Sequence of chain 1.D:
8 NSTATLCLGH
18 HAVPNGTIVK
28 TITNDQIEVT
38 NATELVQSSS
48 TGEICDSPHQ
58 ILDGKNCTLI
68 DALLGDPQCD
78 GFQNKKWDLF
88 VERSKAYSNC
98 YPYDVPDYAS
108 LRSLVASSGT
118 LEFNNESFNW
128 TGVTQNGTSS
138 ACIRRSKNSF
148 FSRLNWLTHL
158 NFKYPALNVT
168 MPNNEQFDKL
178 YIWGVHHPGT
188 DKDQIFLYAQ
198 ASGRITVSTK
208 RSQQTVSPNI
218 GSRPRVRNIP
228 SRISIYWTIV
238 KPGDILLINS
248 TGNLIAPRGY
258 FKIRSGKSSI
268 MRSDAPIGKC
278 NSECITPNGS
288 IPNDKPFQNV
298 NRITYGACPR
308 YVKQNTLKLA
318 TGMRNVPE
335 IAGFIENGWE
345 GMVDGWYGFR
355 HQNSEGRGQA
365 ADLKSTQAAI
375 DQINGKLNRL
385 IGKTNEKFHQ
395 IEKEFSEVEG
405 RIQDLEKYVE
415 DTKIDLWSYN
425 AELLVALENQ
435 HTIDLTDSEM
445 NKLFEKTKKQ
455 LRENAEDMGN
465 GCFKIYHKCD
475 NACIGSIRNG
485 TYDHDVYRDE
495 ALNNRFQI

A small-molecule ligand and the protein it binds are described below.
Small molecule (SMILES): CC(=O)N[C@@H]1[C@@H](O)[C@H](O)[C@@H](CO)O[C@H]1O

Binding-site contacts:
Ligand atom O5 contacts residue ARG255 of chain 1.D at 3.9 Å.
Ligand atom C5 contacts residue ASN133 of chain 1.D at 3.6 Å.
Ligand atom C8 contacts residue GLN132 of chain 1.D at 4.0 Å.
Ligand atom C1 contacts residue ASN133 of chain 1.D at 1.4 Å.
Ligand atom C7 contacts residue ASN133 of chain 1.D at 3.2 Å.
Ligand atom C6 contacts residue ARG255 of chain 1.D at 4.3 Å.
Ligand atom C3 contacts residue ASN133 of chain 1.D at 3.8 Å.
Ligand atom C2 contacts residue ASN133 of chain 1.D at 2.5 Å.
Ligand atom O5 contacts residue ASN133 of chain 1.D at 2.3 Å (h-bond).
Ligand atom C5 contacts residue ARG255 of chain 1.D at 4.1 Å.
Ligand atom O7 contacts residue ASN133 of chain 1.D at 3.1 Å (h-bond).
Ligand atom C7 contacts residue GLN132 of chain 1.D at 4.3 Å.
Ligand atom C1 contacts residue ARG255 of chain 1.D at 4.3 Å.
Ligand atom N2 contacts residue ASN133 of chain 1.D at 3.0 Å (h-bond).
Ligand atom N2 contacts residue GLN132 of chain 1.D at 4.3 Å.
Ligand atom C4 contacts residue ASN133 of chain 1.D at 4.2 Å.
Ligand atom C8 contacts residue ASN133 of chain 1.D at 4.4 Å.